Binding-site contacts:
Ligand atom C3 contacts residue ASN332 of chain 1.A at 3.8 Å.
Ligand atom O5 contacts residue SER334 of chain 1.A at 4.0 Å.
Ligand atom C1 contacts residue ASN332 of chain 1.A at 1.4 Å.
Ligand atom C7 contacts residue ASN332 of chain 1.A at 3.6 Å.
Ligand atom C4 contacts residue ASN332 of chain 1.A at 4.2 Å.
Ligand atom C6 contacts residue SER334 of chain 1.A at 4.2 Å.
Ligand atom C1 contacts residue VAL335 of chain 1.A at 4.3 Å (hydrophobic).
Ligand atom N2 contacts residue ASN332 of chain 1.A at 2.8 Å (h-bond).
Ligand atom O5 contacts residue VAL335 of chain 1.A at 3.7 Å.
Ligand atom O6 contacts residue VAL335 of chain 1.A at 4.3 Å.
Ligand atom O7 contacts residue ASN332 of chain 1.A at 4.0 Å.
Ligand atom C5 contacts residue ASN332 of chain 1.A at 3.7 Å.
Ligand atom C1 contacts residue SER334 of chain 1.A at 4.2 Å.
Ligand atom C2 contacts residue ASN332 of chain 1.A at 2.4 Å.
Ligand atom C5 contacts residue SER334 of chain 1.A at 4.1 Å.
Ligand atom O5 contacts residue ASN332 of chain 1.A at 2.4 Å (h-bond).

Sequence of chain 1.A:
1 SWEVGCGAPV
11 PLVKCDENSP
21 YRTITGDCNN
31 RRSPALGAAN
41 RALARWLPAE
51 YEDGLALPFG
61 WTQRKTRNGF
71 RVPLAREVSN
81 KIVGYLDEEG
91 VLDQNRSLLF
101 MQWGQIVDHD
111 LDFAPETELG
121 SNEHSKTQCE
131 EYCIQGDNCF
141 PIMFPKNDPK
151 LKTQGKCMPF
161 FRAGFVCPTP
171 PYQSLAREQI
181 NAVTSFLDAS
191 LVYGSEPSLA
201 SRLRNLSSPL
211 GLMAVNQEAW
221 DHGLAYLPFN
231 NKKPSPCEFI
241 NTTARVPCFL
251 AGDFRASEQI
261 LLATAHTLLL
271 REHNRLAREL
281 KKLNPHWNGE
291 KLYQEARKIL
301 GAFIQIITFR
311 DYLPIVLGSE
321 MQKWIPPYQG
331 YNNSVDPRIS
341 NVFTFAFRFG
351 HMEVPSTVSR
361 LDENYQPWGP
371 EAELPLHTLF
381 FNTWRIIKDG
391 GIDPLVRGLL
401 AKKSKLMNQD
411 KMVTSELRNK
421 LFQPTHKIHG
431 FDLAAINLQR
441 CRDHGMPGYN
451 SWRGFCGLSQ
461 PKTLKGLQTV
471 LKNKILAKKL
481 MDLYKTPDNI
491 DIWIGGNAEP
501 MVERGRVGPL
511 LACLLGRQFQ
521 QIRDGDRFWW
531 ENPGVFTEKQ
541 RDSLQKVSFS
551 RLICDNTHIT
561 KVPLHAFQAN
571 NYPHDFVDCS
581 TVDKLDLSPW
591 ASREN

This small molecule binds to this protein.
Small molecule (SMILES): CC(=O)N[C@@H]1[C@@H](O)[C@H](O)[C@@H](CO)O[C@H]1O